Sequence of chain 1.E:
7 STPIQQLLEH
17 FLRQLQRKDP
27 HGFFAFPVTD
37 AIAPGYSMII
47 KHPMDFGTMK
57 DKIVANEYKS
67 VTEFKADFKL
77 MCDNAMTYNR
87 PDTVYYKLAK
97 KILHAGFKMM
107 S

The small molecule below binds the protein below.
Small molecule (SMILES): C/C=C/C(=O)NCCCC[C@H](NC(=O)CN)C(=O)NCC(=O)NCC(=O)N[C@@H](CCCCNC(=O)/C=C/C)C(=O)NCC=O

Sequence of chain 1.D:
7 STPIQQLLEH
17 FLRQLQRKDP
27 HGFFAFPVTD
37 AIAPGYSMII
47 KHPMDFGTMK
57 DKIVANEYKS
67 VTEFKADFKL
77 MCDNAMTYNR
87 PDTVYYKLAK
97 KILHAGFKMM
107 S

Binding-site contacts:
Ligand atom CA contacts residue ILE38 of chain 1.D at 3.3 Å (hydrophobic).
Ligand atom CG contacts residue ASN85 of chain 1.D at 3.5 Å.
Ligand atom CH3 contacts residue ALA81 of chain 1.E at 3.4 Å (hydrophobic).
Ligand atom CY contacts residue PHE29 of chain 1.D at 3.6 Å (hydrophobic).
Ligand atom CH contacts residue VAL34 of chain 1.E at 3.7 Å (hydrophobic).
Ligand atom O contacts residue PRO40 of chain 1.D at 3.8 Å.
Ligand atom CA contacts residue TYR84 of chain 1.E at 3.8 Å (hydrophobic).
Ligand atom CH contacts residue ASN85 of chain 1.E at 3.6 Å.
Ligand atom CB contacts residue ILE38 of chain 1.E at 3.8 Å (hydrophobic).
Ligand atom CH3 contacts residue TYR91 of chain 1.E at 3.7 Å (hydrophobic).
Ligand atom O contacts residue ALA39 of chain 1.D at 3.9 Å.
Ligand atom NZ contacts residue VAL34 of chain 1.E at 3.8 Å.
Ligand atom CD contacts residue TYR91 of chain 1.D at 3.5 Å (hydrophobic).
Ligand atom CA contacts residue TYR91 of chain 1.E at 3.5 Å (hydrophobic).
Ligand atom CG contacts residue TYR91 of chain 1.E at 3.6 Å (hydrophobic).
Ligand atom CH3 contacts residue PHE30 of chain 1.D at 3.0 Å (hydrophobic).
Ligand atom OH contacts residue ASN85 of chain 1.E at 3.0 Å (h-bond).
Ligand atom CX contacts residue PHE29 of chain 1.E at 3.9 Å (hydrophobic).
Ligand atom O contacts residue PRO40 of chain 1.D at 3.3 Å.
Ligand atom CY contacts residue ALA81 of chain 1.E at 3.3 Å (hydrophobic).
Ligand atom OH contacts residue ASN85 of chain 1.D at 3.1 Å (h-bond).
Ligand atom O contacts residue PRO40 of chain 1.E at 3.6 Å.
Ligand atom CB contacts residue TYR91 of chain 1.E at 3.4 Å (hydrophobic).
Ligand atom CH3 contacts residue PHE29 of chain 1.D at 3.3 Å (hydrophobic).
Ligand atom CY contacts residue ASN85 of chain 1.E at 3.5 Å.
Ligand atom CX contacts residue PHE29 of chain 1.D at 3.6 Å (hydrophobic).
Ligand atom CE contacts residue ASN85 of chain 1.D at 3.8 Å.
Ligand atom C contacts residue TYR84 of chain 1.D at 3.2 Å (hydrophobic).
Ligand atom CD contacts residue TYR91 of chain 1.E at 3.7 Å (hydrophobic).
Ligand atom CA contacts residue TYR84 of chain 1.D at 3.2 Å (hydrophobic).
Ligand atom O contacts residue TYR84 of chain 1.D at 3.5 Å (h-bond).
Ligand atom CG contacts residue TYR91 of chain 1.D at 3.7 Å (hydrophobic).
Ligand atom N contacts residue ILE38 of chain 1.D at 3.8 Å.
Ligand atom CB contacts residue ALA39 of chain 1.D at 3.8 Å (hydrophobic).
Ligand atom CH3 contacts residue PHE30 of chain 1.E at 3.2 Å (hydrophobic).
Ligand atom CB contacts residue ILE38 of chain 1.D at 3.2 Å (hydrophobic).
Ligand atom O contacts residue ILE38 of chain 1.D at 3.7 Å.
Ligand atom CD contacts residue ASN85 of chain 1.D at 3.8 Å.
Ligand atom CY contacts residue TYR91 of chain 1.E at 3.5 Å (hydrophobic).
Ligand atom O contacts residue PRO40 of chain 1.E at 3.6 Å.